Sequence of chain 1.C:
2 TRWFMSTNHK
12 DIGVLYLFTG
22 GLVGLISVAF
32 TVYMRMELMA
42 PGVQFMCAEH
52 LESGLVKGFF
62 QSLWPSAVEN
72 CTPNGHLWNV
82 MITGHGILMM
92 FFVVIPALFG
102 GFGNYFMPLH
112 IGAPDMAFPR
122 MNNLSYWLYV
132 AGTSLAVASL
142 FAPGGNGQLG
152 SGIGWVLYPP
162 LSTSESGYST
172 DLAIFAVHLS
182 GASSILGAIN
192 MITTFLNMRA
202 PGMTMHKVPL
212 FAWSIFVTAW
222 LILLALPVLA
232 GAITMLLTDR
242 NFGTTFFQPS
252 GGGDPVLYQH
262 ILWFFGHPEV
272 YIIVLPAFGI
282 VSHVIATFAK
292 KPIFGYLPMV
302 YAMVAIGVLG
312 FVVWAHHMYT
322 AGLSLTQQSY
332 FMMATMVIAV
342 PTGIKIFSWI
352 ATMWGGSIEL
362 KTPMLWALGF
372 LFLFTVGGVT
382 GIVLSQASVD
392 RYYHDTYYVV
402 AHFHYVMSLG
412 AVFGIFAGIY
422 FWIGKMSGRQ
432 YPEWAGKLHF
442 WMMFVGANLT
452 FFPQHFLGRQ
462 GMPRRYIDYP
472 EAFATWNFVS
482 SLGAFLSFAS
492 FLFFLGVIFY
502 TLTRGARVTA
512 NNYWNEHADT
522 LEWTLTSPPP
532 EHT

A small-molecule ligand and the protein it binds are described below.
Small molecule (SMILES): CCCCCCCCCCO[C@@H]1O[C@H](CO)[C@@H](O[C@H]2O[C@H](CO)[C@@H](O)[C@H](O)[C@H]2O)[C@H](O)[C@H]1O

Binding-site contacts:
Ligand atom O49 contacts residue SER428 of chain 1.C at 3.6 Å.
Ligand atom C31 contacts residue ILE424 of chain 1.C at 4.0 Å (hydrophobic).
Ligand atom C37 contacts residue PHE19 of chain 1.C at 4.0 Å (hydrophobic).
Ligand atom C34 contacts residue ILE420 of chain 1.C at 3.9 Å (hydrophobic).
Ligand atom C57 contacts residue PRO529 of chain 1.C at 4.4 Å (hydrophobic).
Ligand atom C19 contacts residue SER428 of chain 1.C at 4.1 Å.
Ligand atom C31 contacts residue ILE499 of chain 1.C at 4.2 Å (hydrophobic).
Ligand atom C43 contacts residue GLY22 of chain 1.C at 4.2 Å.
Ligand atom C19 contacts residue VAL15 of chain 1.C at 4.2 Å (hydrophobic).
Ligand atom O61 contacts residue TRP4 of chain 1.C at 4.4 Å.
Ligand atom C43 contacts residue LEU18 of chain 1.C at 4.3 Å (hydrophobic).
Ligand atom C6 contacts residue TRP4 of chain 1.C at 4.3 Å (hydrophobic).
Ligand atom C18 contacts residue MET427 of chain 1.C at 3.9 Å (hydrophobic).
Ligand atom C34 contacts residue PHE19 of chain 1.C at 4.3 Å (hydrophobic).
Ligand atom C37 contacts residue ILE420 of chain 1.C at 4.3 Å (hydrophobic).
Ligand atom O16 contacts residue MET427 of chain 1.C at 3.3 Å (h-bond).
Ligand atom C40 contacts residue LEU18 of chain 1.C at 3.7 Å (hydrophobic).
Ligand atom C25 contacts residue PHE19 of chain 1.C at 4.1 Å (hydrophobic).
Ligand atom O16 contacts residue SER428 of chain 1.C at 3.5 Å.
Ligand atom C1 contacts residue SER428 of chain 1.C at 3.8 Å.
Ligand atom C4 contacts residue TRP4 of chain 1.C at 4.2 Å (hydrophobic).
Ligand atom C22 contacts residue MET427 of chain 1.C at 4.0 Å (hydrophobic).
Ligand atom C22 contacts residue SER428 of chain 1.C at 4.2 Å.
Ligand atom C25 contacts residue ILE424 of chain 1.C at 4.2 Å (hydrophobic).
Ligand atom C37 contacts residue ILE499 of chain 1.C at 3.9 Å (hydrophobic).
Ligand atom C19 contacts residue LEU503 of chain 1.C at 4.2 Å (hydrophobic).
Ligand atom C40 contacts residue PHE19 of chain 1.C at 4.0 Å (hydrophobic).
Ligand atom O61 contacts residue ASP12 of chain 1.C at 3.6 Å (salt-bridge).
Ligand atom C6 contacts residue SER428 of chain 1.C at 4.3 Å.
Ligand atom C22 contacts residue VAL15 of chain 1.C at 4.2 Å (hydrophobic).
Ligand atom O5 contacts residue TRP4 of chain 1.C at 4.1 Å.
Ligand atom C6 contacts residue MET427 of chain 1.C at 4.0 Å (hydrophobic).
Ligand atom C31 contacts residue PHE19 of chain 1.C at 4.3 Å (hydrophobic).
Ligand atom O5 contacts residue MET427 of chain 1.C at 3.6 Å.
Ligand atom C25 contacts residue LEU503 of chain 1.C at 3.7 Å (hydrophobic).
Ligand atom C28 contacts residue MET427 of chain 1.C at 3.9 Å (hydrophobic).
Ligand atom C22 contacts residue PHE19 of chain 1.C at 4.4 Å (hydrophobic).
Ligand atom C18 contacts residue TRP4 of chain 1.C at 4.2 Å (hydrophobic).
Ligand atom C18 contacts residue VAL15 of chain 1.C at 4.0 Å (hydrophobic).
Ligand atom C19 contacts residue PHE19 of chain 1.C at 4.0 Å (hydrophobic).